Binding-site contacts:
Ligand atom O8 contacts residue ARG77 of chain 13.B at 3.4 Å (salt-bridge).
Ligand atom C4 contacts residue ARG77 of chain 13.B at 4.0 Å.
Ligand atom C6 contacts residue TYR72 of chain 13.B at 4.0 Å (hydrophobic).
Ligand atom C2 contacts residue GLY78 of chain 13.B at 4.1 Å.
Ligand atom O1B contacts residue ASN80 of chain 13.B at 4.3 Å.
Ligand atom O3 contacts residue GLY78 of chain 13.B at 3.4 Å.
Ligand atom O1A contacts residue ARG77 of chain 13.B at 2.9 Å (salt-bridge).
Ligand atom C8 contacts residue ARG77 of chain 13.B at 4.3 Å.
Ligand atom O1B contacts residue TYR72 of chain 13.B at 4.2 Å.
Ligand atom C5 contacts residue TYR72 of chain 13.B at 3.9 Å (hydrophobic).
Ligand atom O4 contacts residue ILE79 of chain 13.B at 3.6 Å (h-bond).
Ligand atom O6 contacts residue ASN93 of chain 13.B at 3.2 Å (h-bond).
Ligand atom C3 contacts residue VAL296 of chain 13.B at 3.5 Å (hydrophobic).
Ligand atom C7 contacts residue TYR72 of chain 13.B at 4.3 Å (hydrophobic).
Ligand atom C4 contacts residue TYR72 of chain 13.B at 4.1 Å (hydrophobic).
Ligand atom O4 contacts residue VAL296 of chain 13.B at 4.0 Å.
Ligand atom C4 contacts residue GLY78 of chain 13.B at 3.6 Å.
Ligand atom C4 contacts residue HIS298 of chain 13.B at 3.4 Å.
Ligand atom N5 contacts residue TYR72 of chain 13.B at 3.1 Å (h-bond).
Ligand atom O4 contacts residue THR291 of chain 13.B at 3.1 Å.
Ligand atom C11 contacts residue TYR72 of chain 13.B at 4.0 Å (hydrophobic).
Ligand atom O4 contacts residue HIS298 of chain 13.B at 2.9 Å (h-bond).
Ligand atom O1A contacts residue GLY78 of chain 13.B at 4.0 Å.
Ligand atom C10 contacts residue TYR72 of chain 13.B at 4.1 Å (hydrophobic).
Ligand atom O1B contacts residue SER89 of chain 13.B at 4.1 Å.
Ligand atom C3 contacts residue GLY78 of chain 13.B at 4.1 Å.
Ligand atom C3 contacts residue GLY78 of chain 13.B at 3.9 Å.
Ligand atom O4 contacts residue GLY78 of chain 13.B at 3.0 Å.
Ligand atom C3 contacts residue HIS298 of chain 13.B at 3.4 Å.
Ligand atom C1 contacts residue ARG77 of chain 13.B at 3.4 Å.
Ligand atom O1B contacts residue ARG77 of chain 13.B at 3.1 Å (salt-bridge).
Ligand atom C5 contacts residue ASN93 of chain 13.B at 4.3 Å.
Ligand atom O4 contacts residue ASN80 of chain 13.B at 4.2 Å.
Ligand atom O8 contacts residue TYR72 of chain 13.B at 3.4 Å (h-bond).
Ligand atom C1 contacts residue TYR72 of chain 13.B at 4.1 Å (hydrophobic).
Ligand atom C6 contacts residue ASN93 of chain 13.B at 3.2 Å.
Ligand atom C11 contacts residue ASP85 of chain 13.C at 4.0 Å.
Ligand atom O1A contacts residue TYR72 of chain 13.B at 3.4 Å.
Ligand atom C3 contacts residue ARG77 of chain 13.B at 3.9 Å.
Ligand atom O3 contacts residue VAL296 of chain 13.B at 4.0 Å.

Sequence of chain 13.B:
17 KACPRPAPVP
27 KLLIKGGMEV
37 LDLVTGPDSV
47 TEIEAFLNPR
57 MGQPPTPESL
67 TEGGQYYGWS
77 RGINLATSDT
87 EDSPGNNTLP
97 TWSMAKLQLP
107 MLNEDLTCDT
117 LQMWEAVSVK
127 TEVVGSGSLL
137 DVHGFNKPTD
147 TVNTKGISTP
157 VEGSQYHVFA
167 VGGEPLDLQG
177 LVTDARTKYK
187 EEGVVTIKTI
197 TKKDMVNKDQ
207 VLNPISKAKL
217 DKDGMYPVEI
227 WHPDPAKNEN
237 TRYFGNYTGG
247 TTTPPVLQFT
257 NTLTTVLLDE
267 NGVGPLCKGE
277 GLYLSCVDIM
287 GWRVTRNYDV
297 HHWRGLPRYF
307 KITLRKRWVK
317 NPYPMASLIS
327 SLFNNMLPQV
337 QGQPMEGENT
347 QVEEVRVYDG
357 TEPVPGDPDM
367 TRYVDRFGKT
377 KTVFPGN

Sequence of chain 13.C:
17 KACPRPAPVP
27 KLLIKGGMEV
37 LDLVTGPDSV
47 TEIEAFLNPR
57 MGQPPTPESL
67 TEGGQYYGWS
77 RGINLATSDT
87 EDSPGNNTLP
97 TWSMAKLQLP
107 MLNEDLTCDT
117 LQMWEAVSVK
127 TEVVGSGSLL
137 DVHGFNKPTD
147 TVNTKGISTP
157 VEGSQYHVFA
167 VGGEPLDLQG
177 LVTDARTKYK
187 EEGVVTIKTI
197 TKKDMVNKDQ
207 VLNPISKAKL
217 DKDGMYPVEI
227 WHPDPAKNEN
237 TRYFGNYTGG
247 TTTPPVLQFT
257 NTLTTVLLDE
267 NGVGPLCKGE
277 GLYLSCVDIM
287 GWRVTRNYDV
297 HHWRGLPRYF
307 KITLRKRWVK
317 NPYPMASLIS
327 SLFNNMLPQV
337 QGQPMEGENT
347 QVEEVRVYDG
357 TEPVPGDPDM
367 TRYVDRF

The protein below binds the small molecule below.
Small molecule (SMILES): CC(=O)N[C@@H]1[C@@H](O[C@@H]2O[C@H](CO)[C@H](O)[C@H](O[C@]3(C(=O)O)C[C@H](O)[C@@H](NC(C)=O)[C@H]([C@H](O)[C@H](O)CO)O3)[C@H]2O)[C@H](O)[C@@H](CO[C@]2(C(=O)O)C[C@H](O)[C@@H](NC(C)=O)[C@H]([C@H](O)[C@H](O)CO)O2)O[C@H]1O